Binding-site contacts:
Ligand atom O5 contacts residue LYS357 of chain 1.J at 3.2 Å.
Ligand atom C4 contacts residue ASN256 of chain 1.J at 4.2 Å.
Ligand atom C5 contacts residue ASP355 of chain 1.J at 3.6 Å.
Ligand atom O5 contacts residue ASP355 of chain 1.J at 3.9 Å.
Ligand atom C7 contacts residue ASN256 of chain 1.J at 4.0 Å.
Ligand atom C5 contacts residue ASN256 of chain 1.J at 3.7 Å.
Ligand atom N2 contacts residue ASN256 of chain 1.J at 2.9 Å (h-bond).
Ligand atom C1 contacts residue ASN256 of chain 1.J at 1.4 Å.
Ligand atom C6 contacts residue LYS357 of chain 1.J at 3.6 Å.
Ligand atom C6 contacts residue ASP355 of chain 1.J at 3.2 Å.
Ligand atom C2 contacts residue ASN256 of chain 1.J at 2.5 Å.
Ligand atom O6 contacts residue LYS357 of chain 1.J at 3.1 Å (salt-bridge).
Ligand atom O5 contacts residue ASN256 of chain 1.J at 2.4 Å (h-bond).
Ligand atom O6 contacts residue ASP355 of chain 1.J at 4.4 Å.
Ligand atom C8 contacts residue THR211 of chain 1.J at 3.7 Å.
Ligand atom C3 contacts residue ASN256 of chain 1.J at 3.8 Å.
Ligand atom C5 contacts residue LYS357 of chain 1.J at 4.2 Å.
Ligand atom C1 contacts residue LYS357 of chain 1.J at 4.1 Å.
Ligand atom C3 contacts residue THR258 of chain 1.J at 4.4 Å.
Ligand atom C8 contacts residue ASN256 of chain 1.J at 4.5 Å.

Sequence of chain 1.J:
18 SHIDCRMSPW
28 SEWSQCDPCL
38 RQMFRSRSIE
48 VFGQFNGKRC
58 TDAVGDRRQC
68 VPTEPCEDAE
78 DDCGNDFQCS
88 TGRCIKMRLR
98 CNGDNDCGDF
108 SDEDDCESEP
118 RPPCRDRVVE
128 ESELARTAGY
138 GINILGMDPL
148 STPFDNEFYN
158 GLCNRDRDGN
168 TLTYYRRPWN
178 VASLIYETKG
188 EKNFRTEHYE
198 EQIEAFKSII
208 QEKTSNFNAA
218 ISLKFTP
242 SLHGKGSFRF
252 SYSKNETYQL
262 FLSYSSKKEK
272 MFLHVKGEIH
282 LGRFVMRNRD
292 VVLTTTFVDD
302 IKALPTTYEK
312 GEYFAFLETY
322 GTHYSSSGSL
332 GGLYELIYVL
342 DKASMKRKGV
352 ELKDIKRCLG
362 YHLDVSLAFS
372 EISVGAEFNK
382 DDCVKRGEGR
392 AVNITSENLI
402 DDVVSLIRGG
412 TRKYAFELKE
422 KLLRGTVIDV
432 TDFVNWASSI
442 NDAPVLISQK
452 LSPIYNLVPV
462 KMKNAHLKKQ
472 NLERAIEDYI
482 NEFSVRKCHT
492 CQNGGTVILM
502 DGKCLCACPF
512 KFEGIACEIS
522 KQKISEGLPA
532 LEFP

The small molecule below binds the protein below.
Small molecule (SMILES): CC(=O)N[C@@H]1[C@@H](O)[C@H](O)[C@@H](CO)O[C@H]1O